Sequence of chain 1.M:
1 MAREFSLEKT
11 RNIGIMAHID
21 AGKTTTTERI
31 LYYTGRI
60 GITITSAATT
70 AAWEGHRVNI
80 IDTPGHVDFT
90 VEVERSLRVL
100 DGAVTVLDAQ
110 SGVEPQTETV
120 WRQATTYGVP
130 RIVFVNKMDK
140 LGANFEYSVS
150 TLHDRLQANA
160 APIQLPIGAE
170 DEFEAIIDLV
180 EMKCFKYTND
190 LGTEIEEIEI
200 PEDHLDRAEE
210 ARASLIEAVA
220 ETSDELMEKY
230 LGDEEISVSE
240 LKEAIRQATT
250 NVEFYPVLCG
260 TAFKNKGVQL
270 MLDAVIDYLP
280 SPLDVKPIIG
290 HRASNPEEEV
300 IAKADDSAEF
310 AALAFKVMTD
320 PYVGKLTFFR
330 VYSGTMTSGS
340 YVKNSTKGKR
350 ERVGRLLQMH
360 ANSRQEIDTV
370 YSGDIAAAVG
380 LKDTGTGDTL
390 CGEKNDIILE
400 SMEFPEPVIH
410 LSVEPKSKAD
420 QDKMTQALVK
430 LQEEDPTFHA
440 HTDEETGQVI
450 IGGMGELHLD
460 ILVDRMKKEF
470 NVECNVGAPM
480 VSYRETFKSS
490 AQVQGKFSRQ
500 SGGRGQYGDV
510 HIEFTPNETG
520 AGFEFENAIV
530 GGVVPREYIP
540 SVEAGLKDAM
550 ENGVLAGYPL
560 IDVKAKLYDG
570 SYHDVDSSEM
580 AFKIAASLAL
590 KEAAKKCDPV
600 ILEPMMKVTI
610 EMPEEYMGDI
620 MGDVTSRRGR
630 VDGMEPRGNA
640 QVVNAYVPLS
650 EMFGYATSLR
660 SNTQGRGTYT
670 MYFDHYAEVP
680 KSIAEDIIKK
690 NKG

Binding-site contacts:
Ligand atom C2' contacts residue GLY502 of chain 1.M at 3.8 Å.
Ligand atom O2 contacts residue GLY502 of chain 1.M at 3.1 Å.
Ligand atom OP2 contacts residue ARG503 of chain 1.M at 2.6 Å (salt-bridge).
Ligand atom C2 contacts residue GLY502 of chain 1.M at 4.2 Å.
Ligand atom O2' contacts residue MG1 of chain 1.XG at 3.6 Å.
Ligand atom O2' contacts residue GLY502 of chain 1.M at 3.2 Å.
Ligand atom P contacts residue ARG503 of chain 1.M at 3.8 Å.
Ligand atom O5' contacts residue ARG503 of chain 1.M at 3.8 Å.
Ligand atom C2' contacts residue MG1 of chain 1.XG at 4.1 Å.
Ligand atom C4' contacts residue ARG503 of chain 1.M at 3.7 Å.
Ligand atom C3' contacts residue ARG503 of chain 1.M at 4.3 Å.
Ligand atom P contacts residue MG1 of chain 1.XG at 3.7 Å.
Ligand atom O3' contacts residue ARG503 of chain 1.M at 3.5 Å.
Ligand atom C1' contacts residue ARG503 of chain 1.M at 4.1 Å.
Ligand atom N7 contacts residue ARG503 of chain 1.M at 3.5 Å (salt-bridge).
Ligand atom O2' contacts residue VAL129 of chain 1.SA at 3.9 Å.
Ligand atom O5' contacts residue MG1 of chain 1.XG at 4.5 Å.
Ligand atom C1' contacts residue GLY502 of chain 1.M at 4.2 Å.
Ligand atom O2' contacts residue GLY501 of chain 1.M at 4.2 Å.
Ligand atom N6 contacts residue SER83 of chain 1.OA at 3.7 Å.
Ligand atom C3' contacts residue MG1 of chain 1.XG at 4.2 Å.
Ligand atom C5' contacts residue MG1 of chain 1.XG at 4.1 Å.
Ligand atom C6 contacts residue SER83 of chain 1.OA at 4.5 Å.
Ligand atom O4' contacts residue GLY502 of chain 1.M at 3.7 Å.
Ligand atom N7 contacts residue SER83 of chain 1.OA at 3.8 Å.
Ligand atom OP1 contacts residue MG1 of chain 1.XG at 2.3 Å.
Ligand atom N9 contacts residue ARG503 of chain 1.M at 4.5 Å.
Ligand atom C4' contacts residue VAL129 of chain 1.SA at 4.5 Å (hydrophobic).
Ligand atom O4' contacts residue ARG503 of chain 1.M at 3.3 Å (salt-bridge).
Ligand atom C8 contacts residue ARG503 of chain 1.M at 3.3 Å.

Sequence of chain 1.SA:
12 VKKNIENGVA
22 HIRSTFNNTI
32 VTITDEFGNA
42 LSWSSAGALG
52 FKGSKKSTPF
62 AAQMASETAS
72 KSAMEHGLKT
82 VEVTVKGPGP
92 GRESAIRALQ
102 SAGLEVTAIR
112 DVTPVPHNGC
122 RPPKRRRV

Sequence of chain 1.OA:
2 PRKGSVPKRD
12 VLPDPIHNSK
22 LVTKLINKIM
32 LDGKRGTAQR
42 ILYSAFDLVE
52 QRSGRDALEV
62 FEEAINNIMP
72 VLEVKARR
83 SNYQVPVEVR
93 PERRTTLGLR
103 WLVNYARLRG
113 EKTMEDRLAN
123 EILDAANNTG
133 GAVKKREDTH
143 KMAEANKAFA

A protein and the small-molecule ligand that binds it are described below.
Small molecule (SMILES): Nc1nc(=O)c2ncn([C@@H]3O[C@H](CO[P](=O)(O)O[C@H]4[C@@H](O)[C@H](n5cnc6c(=O)nc(N)[nH]c65)O[C@@H]4CO[P](=O)(O)O[C@H]4[C@@H](O)[C@H](n5ccc(=O)[nH]c5=O)O[C@@H]4CO[P](=O)(O)O[C@H]4[C@@H](O)[C@H](n5cnc6c(N)ncnc65)O[C@@H]4CO[P](=O)(O)O[C@H]4[C@@H](O)[C@H](n5cnc6c(N)ncnc65)O[C@@H]4CO[P](=O)(O)O[C@H]4[C@@H](O)[C@H](n5cnc6c(N)ncnc65)O[C@@H]4CO[P](=O)(O)O[C@H]4[C@@H](O)[C@H](n5cnc6c(N)ncnc65)O[C@@H]4CO[P](=O)(O)O[C@H]4[C@@H](O)[C@H](n5cnc6c(N)ncnc65)O[C@@H]4COP(=O)=O)[C@@H](O)[C@H]3O)c2[nH]1